Sequence of chain 8.O:
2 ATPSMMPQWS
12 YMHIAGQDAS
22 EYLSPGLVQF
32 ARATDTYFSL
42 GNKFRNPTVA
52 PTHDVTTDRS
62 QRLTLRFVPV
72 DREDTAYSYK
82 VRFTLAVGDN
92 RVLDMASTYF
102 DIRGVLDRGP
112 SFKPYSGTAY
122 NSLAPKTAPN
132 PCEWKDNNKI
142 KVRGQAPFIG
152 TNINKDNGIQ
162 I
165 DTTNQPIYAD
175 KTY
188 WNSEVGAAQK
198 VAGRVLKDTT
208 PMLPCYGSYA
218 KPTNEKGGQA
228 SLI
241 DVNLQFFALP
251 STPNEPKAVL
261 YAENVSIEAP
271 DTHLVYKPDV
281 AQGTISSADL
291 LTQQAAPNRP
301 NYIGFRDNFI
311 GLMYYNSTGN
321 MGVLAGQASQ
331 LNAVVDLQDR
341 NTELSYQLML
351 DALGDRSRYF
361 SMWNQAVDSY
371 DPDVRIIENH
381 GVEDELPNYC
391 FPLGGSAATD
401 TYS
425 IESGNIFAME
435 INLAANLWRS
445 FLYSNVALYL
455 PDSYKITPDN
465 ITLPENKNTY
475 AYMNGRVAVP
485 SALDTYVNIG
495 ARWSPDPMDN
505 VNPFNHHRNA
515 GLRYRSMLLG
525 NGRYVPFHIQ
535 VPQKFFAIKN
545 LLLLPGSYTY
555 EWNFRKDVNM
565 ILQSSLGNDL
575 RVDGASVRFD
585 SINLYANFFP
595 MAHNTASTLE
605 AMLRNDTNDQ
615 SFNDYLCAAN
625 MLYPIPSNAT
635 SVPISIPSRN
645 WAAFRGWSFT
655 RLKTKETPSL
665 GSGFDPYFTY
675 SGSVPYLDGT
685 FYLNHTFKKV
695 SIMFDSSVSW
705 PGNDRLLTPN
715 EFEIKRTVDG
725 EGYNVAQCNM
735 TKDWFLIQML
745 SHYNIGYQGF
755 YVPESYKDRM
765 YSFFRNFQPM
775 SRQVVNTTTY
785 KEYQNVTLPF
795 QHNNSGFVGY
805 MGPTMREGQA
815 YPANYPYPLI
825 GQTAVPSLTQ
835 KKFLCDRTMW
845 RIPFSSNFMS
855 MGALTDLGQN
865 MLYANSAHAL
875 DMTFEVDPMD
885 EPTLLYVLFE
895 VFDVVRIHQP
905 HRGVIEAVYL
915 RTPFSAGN

Binding-site contacts:
Ligand atom NH1 contacts residue GLY27 of chain 8.N at 4.4 Å.
Ligand atom NH1 contacts residue PHE31 of chain 8.N at 3.0 Å.
Ligand atom OG1 contacts residue THR49 of chain 8.O at 4.2 Å.
Ligand atom O contacts residue PRO48 of chain 8.O at 3.4 Å.
Ligand atom CZ contacts residue PHE31 of chain 8.N at 4.3 Å (hydrophobic).
Ligand atom CA contacts residue ALA51 of chain 8.O at 4.4 Å (hydrophobic).
Ligand atom CG contacts residue TYR38 of chain 8.N at 3.7 Å (hydrophobic).
Ligand atom CD2 contacts residue VAL56 of chain 8.O at 3.8 Å (hydrophobic).
Ligand atom O contacts residue ALA34 of chain 8.N at 4.1 Å.
Ligand atom CE2 contacts residue ASP55 of chain 8.O at 3.6 Å.
Ligand atom O contacts residue VAL50 of chain 8.O at 3.7 Å.
Ligand atom CZ contacts residue PHE31 of chain 8.N at 4.2 Å (hydrophobic).
Ligand atom CB contacts residue ALA34 of chain 8.N at 4.3 Å (hydrophobic).
Ligand atom O contacts residue GLY17 of chain 8.O at 4.0 Å.
Ligand atom N contacts residue VAL50 of chain 8.O at 3.6 Å (h-bond).
Ligand atom CD2 contacts residue TYR38 of chain 8.N at 3.8 Å (hydrophobic).
Ligand atom N contacts residue VAL50 of chain 8.O at 4.2 Å.
Ligand atom O contacts residue THR49 of chain 8.O at 4.2 Å.
Ligand atom C contacts residue PRO48 of chain 8.O at 3.9 Å (hydrophobic).
Ligand atom CB contacts residue VAL56 of chain 8.O at 4.2 Å (hydrophobic).
Ligand atom CB contacts residue PRO48 of chain 8.O at 4.0 Å (hydrophobic).
Ligand atom CE2 contacts residue THR599 of chain 8.O at 4.2 Å.
Ligand atom O contacts residue PRO52 of chain 8.O at 4.0 Å.
Ligand atom OG1 contacts residue PRO48 of chain 8.O at 3.1 Å.
Ligand atom CD2 contacts residue HIS54 of chain 8.O at 4.4 Å.
Ligand atom CA contacts residue PRO48 of chain 8.O at 4.2 Å (hydrophobic).
Ligand atom C contacts residue PRO52 of chain 8.O at 4.2 Å (hydrophobic).
Ligand atom CD2 contacts residue ASP55 of chain 8.O at 3.8 Å.
Ligand atom NH2 contacts residue THR602 of chain 8.O at 4.4 Å.
Ligand atom CB contacts residue PRO52 of chain 8.O at 3.8 Å (hydrophobic).
Ligand atom CA contacts residue PRO52 of chain 8.O at 4.1 Å (hydrophobic).
Ligand atom CD1 contacts residue ALA34 of chain 8.N at 4.3 Å (hydrophobic).
Ligand atom C contacts residue VAL50 of chain 8.O at 3.6 Å (hydrophobic).
Ligand atom CA contacts residue VAL50 of chain 8.O at 3.0 Å (hydrophobic).
Ligand atom CB contacts residue THR49 of chain 8.O at 4.0 Å.
Ligand atom NH1 contacts residue MET606 of chain 8.O at 4.0 Å.
Ligand atom NH2 contacts residue MET606 of chain 8.O at 4.2 Å.
Ligand atom CD1 contacts residue TYR38 of chain 8.N at 4.4 Å (hydrophobic).
Ligand atom N contacts residue PRO52 of chain 8.O at 4.0 Å.
Ligand atom CB contacts residue TYR38 of chain 8.N at 3.6 Å (hydrophobic).

Sequence of chain 8.N:
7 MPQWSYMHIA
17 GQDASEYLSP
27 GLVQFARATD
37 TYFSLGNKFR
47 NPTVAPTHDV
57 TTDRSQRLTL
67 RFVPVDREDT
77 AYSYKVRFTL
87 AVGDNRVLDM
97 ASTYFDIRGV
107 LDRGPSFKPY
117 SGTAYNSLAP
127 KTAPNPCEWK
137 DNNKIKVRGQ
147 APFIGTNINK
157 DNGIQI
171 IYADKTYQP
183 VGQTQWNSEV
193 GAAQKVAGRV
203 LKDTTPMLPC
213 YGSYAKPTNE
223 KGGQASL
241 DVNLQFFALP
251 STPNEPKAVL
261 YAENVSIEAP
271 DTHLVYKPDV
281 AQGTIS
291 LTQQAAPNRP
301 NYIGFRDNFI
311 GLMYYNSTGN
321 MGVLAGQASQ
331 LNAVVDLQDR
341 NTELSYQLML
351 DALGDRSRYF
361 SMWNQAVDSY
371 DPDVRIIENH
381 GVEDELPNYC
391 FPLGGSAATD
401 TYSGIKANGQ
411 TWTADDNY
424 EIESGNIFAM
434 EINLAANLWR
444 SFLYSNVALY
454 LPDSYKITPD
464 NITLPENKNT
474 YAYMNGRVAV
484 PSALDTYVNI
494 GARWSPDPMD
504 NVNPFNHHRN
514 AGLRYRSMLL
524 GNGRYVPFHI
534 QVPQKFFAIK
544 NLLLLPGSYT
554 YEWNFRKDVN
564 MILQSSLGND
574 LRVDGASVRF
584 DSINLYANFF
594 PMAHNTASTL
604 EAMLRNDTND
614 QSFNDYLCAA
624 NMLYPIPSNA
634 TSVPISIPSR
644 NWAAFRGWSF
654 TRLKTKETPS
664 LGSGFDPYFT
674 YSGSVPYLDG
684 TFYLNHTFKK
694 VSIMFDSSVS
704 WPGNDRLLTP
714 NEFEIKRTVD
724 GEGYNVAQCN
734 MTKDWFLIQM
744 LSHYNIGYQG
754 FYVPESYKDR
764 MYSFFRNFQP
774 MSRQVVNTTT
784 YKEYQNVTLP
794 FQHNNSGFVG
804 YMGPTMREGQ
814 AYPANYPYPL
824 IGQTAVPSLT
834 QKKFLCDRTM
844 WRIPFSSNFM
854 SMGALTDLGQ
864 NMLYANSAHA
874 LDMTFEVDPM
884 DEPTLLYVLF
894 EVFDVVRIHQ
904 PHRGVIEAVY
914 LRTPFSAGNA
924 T

Sequence of chain 8.P:
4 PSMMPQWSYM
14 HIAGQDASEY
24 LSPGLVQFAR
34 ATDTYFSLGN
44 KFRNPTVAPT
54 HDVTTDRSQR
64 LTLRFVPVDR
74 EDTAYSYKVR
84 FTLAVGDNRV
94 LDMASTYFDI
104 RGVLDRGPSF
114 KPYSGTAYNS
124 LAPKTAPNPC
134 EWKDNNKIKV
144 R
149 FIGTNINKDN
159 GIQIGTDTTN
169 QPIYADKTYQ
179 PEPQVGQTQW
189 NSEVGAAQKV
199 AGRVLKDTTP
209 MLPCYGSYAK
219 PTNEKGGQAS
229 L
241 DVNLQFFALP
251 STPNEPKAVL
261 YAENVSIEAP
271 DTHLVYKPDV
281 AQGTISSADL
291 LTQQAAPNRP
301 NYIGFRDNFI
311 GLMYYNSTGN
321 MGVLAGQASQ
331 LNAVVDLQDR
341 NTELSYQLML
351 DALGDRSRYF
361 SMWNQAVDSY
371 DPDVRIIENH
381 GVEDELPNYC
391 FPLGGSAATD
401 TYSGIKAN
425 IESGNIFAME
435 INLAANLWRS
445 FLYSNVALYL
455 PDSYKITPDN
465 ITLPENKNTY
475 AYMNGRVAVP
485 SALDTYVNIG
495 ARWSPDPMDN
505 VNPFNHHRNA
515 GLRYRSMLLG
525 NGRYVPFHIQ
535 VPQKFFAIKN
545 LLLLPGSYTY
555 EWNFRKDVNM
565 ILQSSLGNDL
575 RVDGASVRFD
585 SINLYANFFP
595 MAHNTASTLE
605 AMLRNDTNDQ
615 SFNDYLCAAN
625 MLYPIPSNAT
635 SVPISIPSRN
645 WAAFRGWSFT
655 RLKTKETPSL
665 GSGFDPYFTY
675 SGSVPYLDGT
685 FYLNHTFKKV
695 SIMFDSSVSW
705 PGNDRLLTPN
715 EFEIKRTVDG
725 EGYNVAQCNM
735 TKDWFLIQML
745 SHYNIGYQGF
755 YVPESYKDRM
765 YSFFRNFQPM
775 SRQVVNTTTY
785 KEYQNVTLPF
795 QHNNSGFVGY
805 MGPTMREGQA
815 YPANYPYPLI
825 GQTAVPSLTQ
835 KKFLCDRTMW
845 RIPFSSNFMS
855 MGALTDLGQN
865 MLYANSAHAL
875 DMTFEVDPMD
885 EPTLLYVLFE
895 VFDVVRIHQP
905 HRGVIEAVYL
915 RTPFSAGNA

A small-molecule ligand and the protein it binds are described below.
Small molecule (SMILES): CSCC[C@H](NC(=O)[C@H](Cc1ccccc1)NC(=O)[C@H]1CCCN1C(=O)[C@@H](N)CCCN=C(N)N)C(=O)NCC(=O)N[C@@H](C=O)[C@@H](C)O